A small-molecule ligand and the protein it binds are described below.
Small molecule (SMILES): OC[C@H]1O[C@H](O[C@H]2[C@H](O)[C@@H](O)[C@@H](O)O[C@@H]2CO)[C@H](O)[C@@H](O)[C@@H]1O

Binding-site contacts:
Ligand atom O5 contacts residue ASP16 of chain 1.D at 3.9 Å.
Ligand atom C3 contacts residue ASP67 of chain 1.D at 3.5 Å.
Ligand atom C3 contacts residue TRP64 of chain 1.D at 3.5 Å (hydrophobic).
Ligand atom C6 contacts residue PRO156 of chain 1.D at 3.7 Å (hydrophobic).
Ligand atom O2 contacts residue LYS17 of chain 1.D at 2.7 Å (salt-bridge).
Ligand atom O3 contacts residue GLU113 of chain 1.D at 3.7 Å.
Ligand atom O3 contacts residue ARG68 of chain 1.D at 2.9 Å (salt-bridge).
Ligand atom C6 contacts residue PHE158 of chain 1.D at 3.9 Å (hydrophobic).
Ligand atom O2 contacts residue GLU113 of chain 1.D at 2.8 Å (salt-bridge).
Ligand atom C1 contacts residue TYR157 of chain 1.D at 3.8 Å (hydrophobic).
Ligand atom O1 contacts residue LYS17 of chain 1.D at 2.8 Å (salt-bridge).
Ligand atom O1 contacts residue ASP16 of chain 1.D at 2.6 Å (salt-bridge).
Ligand atom C3 contacts residue ARG68 of chain 1.D at 3.9 Å.
Ligand atom C1 contacts residue LYS17 of chain 1.D at 3.3 Å.
Ligand atom C6 contacts residue GLU155 of chain 1.D at 3.4 Å.
Ligand atom O4 contacts residue ARG346 of chain 1.D at 3.6 Å (salt-bridge).
Ligand atom C2 contacts residue LYS17 of chain 1.D at 3.6 Å.
Ligand atom O2 contacts residue TRP64 of chain 1.D at 3.0 Å (h-bond).
Ligand atom O3 contacts residue TRP342 of chain 1.D at 3.7 Å.
Ligand atom O3 contacts residue ALA65 of chain 1.D at 3.6 Å.
Ligand atom C2 contacts residue TRP64 of chain 1.D at 3.9 Å (hydrophobic).
Ligand atom O3 contacts residue TRP64 of chain 1.D at 3.5 Å (h-bond).
Ligand atom O6 contacts residue GLU155 of chain 1.D at 2.7 Å (salt-bridge).
Ligand atom C4 contacts residue TRP342 of chain 1.D at 3.6 Å (hydrophobic).
Ligand atom C1 contacts residue TRP232 of chain 1.D at 3.9 Å (hydrophobic).
Ligand atom O5 contacts residue TYR157 of chain 1.D at 3.4 Å.
Ligand atom O3 contacts residue ASP67 of chain 1.D at 2.4 Å (salt-bridge).
Ligand atom C6 contacts residue TYR157 of chain 1.D at 3.9 Å (hydrophobic).
Ligand atom O2 contacts residue ASP67 of chain 1.D at 2.8 Å (salt-bridge).
Ligand atom C1 contacts residue ASP16 of chain 1.D at 3.3 Å.
Ligand atom C2 contacts residue ASP67 of chain 1.D at 3.4 Å.
Ligand atom O2 contacts residue ALA65 of chain 1.D at 3.4 Å.
Ligand atom C2 contacts residue GLU113 of chain 1.D at 3.6 Å.
Ligand atom C4 contacts residue ARG68 of chain 1.D at 3.7 Å.
Ligand atom O6 contacts residue TYR157 of chain 1.D at 3.4 Å.
Ligand atom C6 contacts residue ARG346 of chain 1.D at 3.7 Å.
Ligand atom O1 contacts residue ASN14 of chain 1.D at 3.1 Å (h-bond).
Ligand atom O4 contacts residue ARG68 of chain 1.D at 2.8 Å (salt-bridge).
Ligand atom O6 contacts residue PRO156 of chain 1.D at 3.3 Å.
Ligand atom C6 contacts residue TRP342 of chain 1.D at 3.8 Å (hydrophobic).

Sequence of chain 1.D:
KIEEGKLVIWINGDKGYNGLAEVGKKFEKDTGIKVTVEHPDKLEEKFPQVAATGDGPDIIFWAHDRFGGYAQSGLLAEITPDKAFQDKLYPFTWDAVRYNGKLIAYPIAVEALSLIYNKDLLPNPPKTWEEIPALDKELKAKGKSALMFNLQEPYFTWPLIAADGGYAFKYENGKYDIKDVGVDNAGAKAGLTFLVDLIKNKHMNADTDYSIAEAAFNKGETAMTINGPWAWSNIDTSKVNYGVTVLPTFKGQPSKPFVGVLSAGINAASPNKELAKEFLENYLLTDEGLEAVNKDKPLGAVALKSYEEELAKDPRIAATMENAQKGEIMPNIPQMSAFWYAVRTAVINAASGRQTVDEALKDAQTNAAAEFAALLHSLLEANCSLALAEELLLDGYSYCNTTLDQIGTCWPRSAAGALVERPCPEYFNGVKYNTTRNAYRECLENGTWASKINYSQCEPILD